Sequence of chain 1.A:
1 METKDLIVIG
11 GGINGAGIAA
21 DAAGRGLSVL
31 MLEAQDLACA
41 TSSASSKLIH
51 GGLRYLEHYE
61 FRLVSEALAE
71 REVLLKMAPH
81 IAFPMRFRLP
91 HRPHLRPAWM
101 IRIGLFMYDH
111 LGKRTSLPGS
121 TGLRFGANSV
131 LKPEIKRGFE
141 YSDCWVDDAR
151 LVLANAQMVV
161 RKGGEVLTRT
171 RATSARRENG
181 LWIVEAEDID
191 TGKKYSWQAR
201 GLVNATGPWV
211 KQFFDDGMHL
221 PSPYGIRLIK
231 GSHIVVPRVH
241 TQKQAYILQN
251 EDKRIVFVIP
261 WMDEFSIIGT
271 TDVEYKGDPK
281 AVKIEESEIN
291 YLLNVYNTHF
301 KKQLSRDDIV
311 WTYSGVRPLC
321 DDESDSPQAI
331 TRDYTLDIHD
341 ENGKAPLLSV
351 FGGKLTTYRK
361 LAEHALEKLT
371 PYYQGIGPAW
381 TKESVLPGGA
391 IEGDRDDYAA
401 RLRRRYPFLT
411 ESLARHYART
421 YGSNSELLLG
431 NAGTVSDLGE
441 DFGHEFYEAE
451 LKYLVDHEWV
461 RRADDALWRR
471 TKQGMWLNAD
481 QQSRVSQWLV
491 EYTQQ

Binding-site contacts:
Ligand atom C6 contacts residue GLU458 of chain 1.A at 4.2 Å.
Ligand atom O6 contacts residue HIS457 of chain 1.A at 3.4 Å (h-bond).
Ligand atom C3 contacts residue TRP459 of chain 1.A at 3.7 Å (hydrophobic).
Ligand atom O3 contacts residue GLN157 of chain 1.A at 3.4 Å.
Ligand atom C2 contacts residue HIS457 of chain 1.A at 3.8 Å.
Ligand atom O2 contacts residue EDO1 of chain 1.V at 4.2 Å.
Ligand atom C4 contacts residue ASP456 of chain 1.A at 3.5 Å.
Ligand atom O6 contacts residue LEU454 of chain 1.A at 4.3 Å.
Ligand atom C6 contacts residue TRP459 of chain 1.A at 3.5 Å (hydrophobic).
Ligand atom O3 contacts residue VAL160 of chain 1.A at 4.3 Å.
Ligand atom S1 contacts residue HIS457 of chain 1.A at 4.0 Å.
Ligand atom O6 contacts residue VAL455 of chain 1.A at 2.8 Å (h-bond).
Ligand atom C4 contacts residue TRP459 of chain 1.A at 4.3 Å (hydrophobic).
Ligand atom C3 contacts residue HIS457 of chain 1.A at 4.0 Å.
Ligand atom O6 contacts residue ASP456 of chain 1.A at 3.2 Å (salt-bridge).
Ligand atom O1 contacts residue EDO1 of chain 1.V at 4.0 Å.
Ligand atom O6 contacts residue TRP459 of chain 1.A at 2.8 Å (h-bond).
Ligand atom S1 contacts residue EDO1 of chain 1.V at 3.9 Å.
Ligand atom C1 contacts residue VAL160 of chain 1.A at 3.9 Å (hydrophobic).
Ligand atom O1 contacts residue HIS457 of chain 1.A at 2.9 Å (h-bond).
Ligand atom N1 contacts residue ASP456 of chain 1.A at 2.8 Å (salt-bridge).
Ligand atom C5 contacts residue ASP456 of chain 1.A at 3.1 Å.
Ligand atom C1 contacts residue GLN157 of chain 1.A at 4.3 Å.
Ligand atom C4 contacts residue VAL455 of chain 1.A at 4.3 Å (hydrophobic).
Ligand atom C5 contacts residue VAL455 of chain 1.A at 3.6 Å (hydrophobic).
Ligand atom O6 contacts residue GLU458 of chain 1.A at 3.1 Å (salt-bridge).
Ligand atom C2 contacts residue VAL160 of chain 1.A at 4.3 Å (hydrophobic).
Ligand atom O5 contacts residue VAL455 of chain 1.A at 4.0 Å.
Ligand atom C1 contacts residue TRP459 of chain 1.A at 3.6 Å (hydrophobic).
Ligand atom O2 contacts residue VAL160 of chain 1.A at 3.2 Å.
Ligand atom N1 contacts residue HIS457 of chain 1.A at 4.1 Å.
Ligand atom C1 contacts residue HIS457 of chain 1.A at 3.4 Å.
Ligand atom C3 contacts residue ASP456 of chain 1.A at 3.7 Å.
Ligand atom C7 contacts residue TRP459 of chain 1.A at 3.8 Å (hydrophobic).
Ligand atom S1 contacts residue VAL160 of chain 1.A at 4.0 Å.
Ligand atom C6 contacts residue ASP456 of chain 1.A at 3.9 Å.
Ligand atom C6 contacts residue VAL455 of chain 1.A at 3.9 Å (hydrophobic).
Ligand atom O3 contacts residue EDO1 of chain 1.V at 2.8 Å.
Ligand atom O1 contacts residue GLN157 of chain 1.A at 4.3 Å.
Ligand atom C2 contacts residue ASP456 of chain 1.A at 3.9 Å.

This protein binds this small molecule.
Small molecule (SMILES): O=S(=O)(O)CCCNC(CO)(CO)CO